This small molecule binds to this protein.
Small molecule (SMILES): CCCCCCOCCOCCNS(=O)(=O)c1cccc2c(N(C)C)cccc12

Binding-site contacts:
Ligand atom C02 contacts residue PHE146 of chain 1.A at 3.8 Å (hydrophobic).
Ligand atom C21 contacts residue ASN274 of chain 1.A at 3.5 Å.
Ligand atom C03 contacts residue CYS177 of chain 1.A at 3.7 Å (hydrophobic).
Ligand atom C09 contacts residue ALA147 of chain 1.A at 3.7 Å (hydrophobic).
Ligand atom C03 contacts residue PHE146 of chain 1.A at 3.8 Å (hydrophobic).
Ligand atom O16 contacts residue PHE151 of chain 1.A at 2.9 Å.
Ligand atom C10 contacts residue VAL247 of chain 1.A at 4.0 Å (hydrophobic).
Ligand atom C09 contacts residue VAL247 of chain 1.A at 3.7 Å (hydrophobic).
Ligand atom C12 contacts residue PRO245 of chain 1.A at 4.0 Å (hydrophobic).
Ligand atom C18 contacts residue THR174 of chain 1.A at 3.7 Å.
Ligand atom C01 contacts residue PHE146 of chain 1.A at 3.9 Å (hydrophobic).
Ligand atom C26 contacts residue LEU248 of chain 1.A at 3.8 Å (hydrophobic).
Ligand atom C19 contacts residue GLY178 of chain 1.A at 3.5 Å.
Ligand atom O20 contacts residue GLY178 of chain 1.A at 3.6 Å.
Ligand atom C21 contacts residue LEU275 of chain 1.A at 3.5 Å (hydrophobic).
Ligand atom C02 contacts residue LEU273 of chain 1.A at 3.7 Å (hydrophobic).
Ligand atom C08 contacts residue ALA147 of chain 1.A at 3.3 Å (hydrophobic).
Ligand atom C24 contacts residue ASP108 of chain 1.A at 4.0 Å.
Ligand atom C08 contacts residue TRP143 of chain 1.A at 4.0 Å (hydrophobic).
Ligand atom O15 contacts residue CYS177 of chain 1.A at 3.8 Å.
Ligand atom C24 contacts residue LEU248 of chain 1.A at 3.9 Å (hydrophobic).
Ligand atom C05 contacts residue PHE146 of chain 1.A at 3.9 Å (hydrophobic).
Ligand atom C12 contacts residue GLY246 of chain 1.A at 2.9 Å.
Ligand atom C26 contacts residue ASP108 of chain 1.A at 1.4 Å.
Ligand atom C07 contacts residue ALA147 of chain 1.A at 3.7 Å (hydrophobic).
Ligand atom C23 contacts residue PHE151 of chain 1.A at 3.5 Å (hydrophobic).
Ligand atom C09 contacts residue TRP143 of chain 1.A at 3.8 Å (hydrophobic).
Ligand atom C25 contacts residue ASP108 of chain 1.A at 2.9 Å.
Ligand atom C13 contacts residue PRO144 of chain 1.A at 3.5 Å (hydrophobic).
Ligand atom C26 contacts residue ASN274 of chain 1.A at 3.9 Å.
Ligand atom O20 contacts residue THR174 of chain 1.A at 3.2 Å (h-bond).
Ligand atom O16 contacts residue ALA147 of chain 1.A at 3.8 Å.
Ligand atom C18 contacts residue GLY178 of chain 1.A at 3.8 Å.
Ligand atom C08 contacts residue VAL247 of chain 1.A at 3.6 Å (hydrophobic).
Ligand atom C09 contacts residue PRO144 of chain 1.A at 3.9 Å (hydrophobic).
Ligand atom C07 contacts residue VAL247 of chain 1.A at 3.9 Å (hydrophobic).
Ligand atom C10 contacts residue PRO144 of chain 1.A at 3.6 Å (hydrophobic).
Ligand atom C19 contacts residue ASN274 of chain 1.A at 3.6 Å.
Ligand atom C04 contacts residue PHE146 of chain 1.A at 3.7 Å (hydrophobic).
Ligand atom C04 contacts residue CYS177 of chain 1.A at 3.8 Å (hydrophobic).

Sequence of chain 1.A:
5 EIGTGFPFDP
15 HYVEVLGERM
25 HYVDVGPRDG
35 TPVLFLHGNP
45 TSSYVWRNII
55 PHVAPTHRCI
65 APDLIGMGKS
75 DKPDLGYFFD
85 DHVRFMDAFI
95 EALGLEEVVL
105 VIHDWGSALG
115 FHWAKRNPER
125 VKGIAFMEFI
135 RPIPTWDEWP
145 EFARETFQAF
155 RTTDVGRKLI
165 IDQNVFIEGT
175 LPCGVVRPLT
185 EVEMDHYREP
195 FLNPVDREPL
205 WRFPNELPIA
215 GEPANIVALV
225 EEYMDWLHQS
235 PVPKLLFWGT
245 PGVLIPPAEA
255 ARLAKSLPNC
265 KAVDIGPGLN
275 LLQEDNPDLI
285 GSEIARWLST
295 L